Sequence of chain 1.B:
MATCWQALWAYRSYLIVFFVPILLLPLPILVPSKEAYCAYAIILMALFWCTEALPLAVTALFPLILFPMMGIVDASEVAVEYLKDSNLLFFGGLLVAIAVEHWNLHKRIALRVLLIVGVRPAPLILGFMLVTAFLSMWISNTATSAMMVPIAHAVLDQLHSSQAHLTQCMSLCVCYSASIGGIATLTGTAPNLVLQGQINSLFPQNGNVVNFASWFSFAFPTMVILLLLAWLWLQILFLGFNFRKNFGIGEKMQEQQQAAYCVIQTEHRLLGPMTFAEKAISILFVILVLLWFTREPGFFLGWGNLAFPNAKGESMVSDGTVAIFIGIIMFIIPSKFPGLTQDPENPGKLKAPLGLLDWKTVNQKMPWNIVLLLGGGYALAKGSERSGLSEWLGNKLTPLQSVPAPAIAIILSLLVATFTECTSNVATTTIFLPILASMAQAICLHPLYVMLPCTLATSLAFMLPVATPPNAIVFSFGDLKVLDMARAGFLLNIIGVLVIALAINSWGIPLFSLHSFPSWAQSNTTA

Binding-site contacts:
Ligand atom CAI contacts residue MET83 of chain 1.B at 4.4 Å (hydrophobic).
Ligand atom CAK contacts residue MET82 of chain 1.B at 3.3 Å (hydrophobic).
Ligand atom CBF contacts residue MET83 of chain 1.B at 4.4 Å (hydrophobic).
Ligand atom CAB contacts residue ILE396 of chain 1.A at 3.5 Å (hydrophobic).
Ligand atom CAQ contacts residue LEU79 of chain 1.B at 4.4 Å (hydrophobic).
Ligand atom OAW contacts residue TYR50 of chain 1.B at 3.4 Å (h-bond).
Ligand atom CAT contacts residue PRO41 of chain 1.B at 4.1 Å (hydrophobic).
Ligand atom CAI contacts residue MET82 of chain 1.B at 3.1 Å (hydrophobic).
Ligand atom OAG contacts residue TYR50 of chain 1.B at 4.1 Å.
Ligand atom CAN contacts residue PHE389 of chain 1.A at 3.9 Å (hydrophobic).
Ligand atom CAP contacts residue LEU79 of chain 1.B at 3.7 Å (hydrophobic).
Ligand atom CAC contacts residue LEU79 of chain 1.B at 3.9 Å (hydrophobic).
Ligand atom CAM contacts residue TYR50 of chain 1.B at 4.0 Å (hydrophobic).
Ligand atom CAR contacts residue PRO41 of chain 1.B at 4.1 Å (hydrophobic).
Ligand atom CAZ contacts residue MET82 of chain 1.B at 4.2 Å (hydrophobic).
Ligand atom CBE contacts residue LEU79 of chain 1.B at 3.6 Å (hydrophobic).
Ligand atom CAA contacts residue PRO34 of chain 1.B at 4.2 Å (hydrophobic).
Ligand atom CBB contacts residue TYR53 of chain 1.B at 4.2 Å (hydrophobic).
Ligand atom CBB contacts residue LEU79 of chain 1.B at 4.4 Å (hydrophobic).
Ligand atom CAY contacts residue TYR50 of chain 1.B at 3.6 Å (hydrophobic).
Ligand atom OAF contacts residue TYR50 of chain 1.B at 4.2 Å.
Ligand atom CAR contacts residue TYR50 of chain 1.B at 4.3 Å (hydrophobic).
Ligand atom CBC contacts residue TYR50 of chain 1.B at 4.0 Å (hydrophobic).
Ligand atom CAQ contacts residue MET82 of chain 1.B at 3.9 Å (hydrophobic).
Ligand atom CAU contacts residue TYR53 of chain 1.B at 3.5 Å (hydrophobic).
Ligand atom CAC contacts residue PHE75 of chain 1.B at 4.2 Å (hydrophobic).
Ligand atom CBB contacts residue PRO34 of chain 1.B at 4.5 Å (hydrophobic).
Ligand atom CAJ contacts residue PHE389 of chain 1.A at 4.3 Å (hydrophobic).
Ligand atom CBG contacts residue LEU79 of chain 1.B at 4.3 Å (hydrophobic).
Ligand atom CAS contacts residue LEU38 of chain 1.B at 4.0 Å (hydrophobic).
Ligand atom CAC contacts residue LEU57 of chain 1.B at 3.7 Å (hydrophobic).

Sequence of chain 1.A:
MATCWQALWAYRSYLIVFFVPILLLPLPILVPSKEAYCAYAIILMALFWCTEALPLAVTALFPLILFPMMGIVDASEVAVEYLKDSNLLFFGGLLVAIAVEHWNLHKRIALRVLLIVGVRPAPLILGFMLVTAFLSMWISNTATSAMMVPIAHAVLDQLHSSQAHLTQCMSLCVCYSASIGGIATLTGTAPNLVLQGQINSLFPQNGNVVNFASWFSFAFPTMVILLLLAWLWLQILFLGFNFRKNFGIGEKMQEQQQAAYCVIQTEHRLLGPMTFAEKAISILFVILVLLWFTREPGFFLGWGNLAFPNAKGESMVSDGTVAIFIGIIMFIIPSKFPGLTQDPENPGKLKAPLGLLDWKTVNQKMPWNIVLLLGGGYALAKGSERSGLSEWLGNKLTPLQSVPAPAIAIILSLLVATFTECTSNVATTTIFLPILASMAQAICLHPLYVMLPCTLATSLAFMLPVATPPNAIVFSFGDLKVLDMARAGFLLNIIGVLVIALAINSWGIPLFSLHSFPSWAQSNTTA

A protein and the small-molecule ligand that binds it are described below.
Small molecule (SMILES): CC(C)CCC[C@@H](C)[C@H]1CC[C@H]2[C@@H]3CC=C4C[C@@H](OC(=O)CCC(=O)O)CC[C@]4(C)[C@H]3CC[C@]12C